Sequence of chain 1.A:
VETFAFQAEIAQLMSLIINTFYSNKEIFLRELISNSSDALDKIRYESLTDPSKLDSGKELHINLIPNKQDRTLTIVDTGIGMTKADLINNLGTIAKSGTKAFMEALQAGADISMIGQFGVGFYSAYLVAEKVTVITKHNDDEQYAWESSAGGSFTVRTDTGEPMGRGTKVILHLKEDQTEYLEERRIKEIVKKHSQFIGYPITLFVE

The protein below binds the small molecule below.
Small molecule (SMILES): O=C1OCC/C1=C\Nc1ccccc1

Binding-site contacts:
Ligand atom C11 contacts residue ASP38 of chain 1.A at 3.8 Å.
Ligand atom C10 contacts residue A131 of chain 1.C at 3.7 Å.
Ligand atom C7 contacts residue A131 of chain 1.C at 3.1 Å.
Ligand atom C4 contacts residue VAL120 of chain 1.A at 3.8 Å (hydrophobic).
Ligand atom C4 contacts residue PHE122 of chain 1.A at 3.5 Å (hydrophobic).
Ligand atom C1 contacts residue ASN90 of chain 1.A at 3.2 Å.
Ligand atom O5 contacts residue PHE122 of chain 1.A at 3.5 Å.
Ligand atom O6 contacts residue GLY121 of chain 1.A at 3.2 Å (h-bond).
Ligand atom C2 contacts residue ASN90 of chain 1.A at 3.4 Å.
Ligand atom C11 contacts residue ALA39 of chain 1.A at 4.0 Å (hydrophobic).
Ligand atom C4 contacts residue GLY121 of chain 1.A at 4.0 Å.
Ligand atom C4 contacts residue ASN35 of chain 1.A at 4.0 Å.
Ligand atom C12 contacts residue ALA39 of chain 1.A at 3.9 Å (hydrophobic).
Ligand atom C13 contacts residue A131 of chain 1.C at 3.9 Å.
Ligand atom O5 contacts residue VAL120 of chain 1.A at 3.4 Å.
Ligand atom C9 contacts residue A131 of chain 1.C at 3.8 Å.
Ligand atom C14 contacts residue A131 of chain 1.C at 3.9 Å.
Ligand atom C11 contacts residue A131 of chain 1.C at 3.9 Å.
Ligand atom C4 contacts residue GLY119 of chain 1.A at 3.3 Å.
Ligand atom C3 contacts residue A131 of chain 1.C at 3.5 Å.
Ligand atom C10 contacts residue ASN35 of chain 1.A at 3.7 Å.
Ligand atom C1 contacts residue TYR123 of chain 1.A at 3.7 Å (hydrophobic).
Ligand atom O6 contacts residue PHE122 of chain 1.A at 2.8 Å (h-bond).
Ligand atom C12 contacts residue ASN35 of chain 1.A at 4.0 Å.
Ligand atom O6 contacts residue GLY119 of chain 1.A at 3.7 Å.
Ligand atom C2 contacts residue GLY119 of chain 1.A at 3.8 Å.
Ligand atom O6 contacts residue VAL120 of chain 1.A at 3.5 Å.
Ligand atom O5 contacts residue GLY119 of chain 1.A at 3.3 Å (h-bond).
Ligand atom C7 contacts residue ASN35 of chain 1.A at 3.9 Å.
Ligand atom O5 contacts residue TYR123 of chain 1.A at 3.7 Å.
Ligand atom C1 contacts residue GLY119 of chain 1.A at 3.6 Å.
Ligand atom C11 contacts residue ASN35 of chain 1.A at 3.2 Å.
Ligand atom C2 contacts residue A131 of chain 1.C at 4.1 Å.
Ligand atom N8 contacts residue A131 of chain 1.C at 3.5 Å.
Ligand atom O6 contacts residue A131 of chain 1.C at 4.0 Å.
Ligand atom O6 contacts residue ASN35 of chain 1.A at 3.2 Å (h-bond).
Ligand atom C4 contacts residue A131 of chain 1.C at 3.9 Å.
Ligand atom C14 contacts residue ASN90 of chain 1.A at 4.0 Å.
Ligand atom C3 contacts residue GLY119 of chain 1.A at 3.6 Å.
Ligand atom C12 contacts residue A131 of chain 1.C at 3.8 Å.